A protein and the small-molecule ligand that binds it are described below.
Small molecule (SMILES): C[C@H]1CCC[C@H](O)CCC/C=C/c2cc(O)cc(O)c2C(=O)O1

Sequence of chain 1.G:
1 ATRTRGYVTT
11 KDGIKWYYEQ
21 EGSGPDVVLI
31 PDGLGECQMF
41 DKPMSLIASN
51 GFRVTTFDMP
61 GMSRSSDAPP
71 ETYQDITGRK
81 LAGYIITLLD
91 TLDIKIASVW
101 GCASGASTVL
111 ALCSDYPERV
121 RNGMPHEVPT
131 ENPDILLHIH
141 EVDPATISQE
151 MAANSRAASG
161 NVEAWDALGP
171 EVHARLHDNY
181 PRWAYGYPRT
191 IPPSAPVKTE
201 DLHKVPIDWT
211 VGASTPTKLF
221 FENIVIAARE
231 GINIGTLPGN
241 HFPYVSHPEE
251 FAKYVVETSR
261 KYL

Binding-site contacts:
Ligand atom CAA contacts residue LEU34 of chain 1.G at 3.6 Å (hydrophobic).
Ligand atom CAS contacts residue ALA103 of chain 1.G at 4.1 Å (hydrophobic).
Ligand atom CAT contacts residue TRP183 of chain 1.G at 4.0 Å (hydrophobic).
Ligand atom OAC contacts residue PRO192 of chain 1.G at 3.2 Å.
Ligand atom CAH contacts residue ILE191 of chain 1.G at 3.7 Å (hydrophobic).
Ligand atom CAU contacts residue TRP183 of chain 1.G at 3.6 Å (hydrophobic).
Ligand atom CAF contacts residue PHE220 of chain 1.G at 3.8 Å (hydrophobic).
Ligand atom OAC contacts residue PRO129 of chain 1.G at 3.9 Å.
Ligand atom OAD contacts residue ALA103 of chain 1.G at 4.0 Å.
Ligand atom OAB contacts residue ALA103 of chain 1.G at 2.8 Å.
Ligand atom CAQ contacts residue ALA103 of chain 1.G at 3.3 Å (hydrophobic).
Ligand atom OAP contacts residue HIS241 of chain 1.G at 3.2 Å (h-bond).
Ligand atom OAC contacts residue PRO188 of chain 1.G at 3.6 Å.
Ligand atom OAE contacts residue SER155 of chain 1.G at 3.9 Å.
Ligand atom CAH contacts residue TRP183 of chain 1.G at 4.0 Å (hydrophobic).
Ligand atom OAD contacts residue TYR187 of chain 1.G at 3.7 Å.
Ligand atom CAO contacts residue HIS241 of chain 1.G at 3.9 Å.
Ligand atom CAJ contacts residue PHE220 of chain 1.G at 3.7 Å (hydrophobic).
Ligand atom OAC contacts residue ILE191 of chain 1.G at 3.9 Å.
Ligand atom OAB contacts residue GLY33 of chain 1.G at 3.0 Å (h-bond).
Ligand atom CAO contacts residue ALA158 of chain 1.G at 4.0 Å (hydrophobic).
Ligand atom OAD contacts residue GLY33 of chain 1.G at 3.5 Å.
Ligand atom OAB contacts residue HIS241 of chain 1.G at 3.8 Å.
Ligand atom OAD contacts residue SER104 of chain 1.G at 3.3 Å (h-bond).
Ligand atom CAL contacts residue SER155 of chain 1.G at 3.2 Å.
Ligand atom OAD contacts residue TRP183 of chain 1.G at 3.0 Å (h-bond).
Ligand atom CAQ contacts residue HIS241 of chain 1.G at 3.6 Å.
Ligand atom CAM contacts residue SER155 of chain 1.G at 3.8 Å.
Ligand atom CAR contacts residue ILE191 of chain 1.G at 4.1 Å (hydrophobic).
Ligand atom OAE contacts residue ALA158 of chain 1.G at 4.1 Å.
Ligand atom OAE contacts residue ASN154 of chain 1.G at 3.0 Å (h-bond).
Ligand atom CAA contacts residue GLY33 of chain 1.G at 3.8 Å.
Ligand atom CAU contacts residue ALA103 of chain 1.G at 3.8 Å (hydrophobic).
Ligand atom CAI contacts residue LEU136 of chain 1.G at 4.0 Å (hydrophobic).
Ligand atom CAM contacts residue MET151 of chain 1.G at 3.7 Å (hydrophobic).
Ligand atom CAS contacts residue TRP183 of chain 1.G at 3.5 Å (hydrophobic).
Ligand atom CAA contacts residue TRP183 of chain 1.G at 3.5 Å (hydrophobic).
Ligand atom CAR contacts residue PRO129 of chain 1.G at 4.0 Å (hydrophobic).
Ligand atom CAV contacts residue HIS241 of chain 1.G at 3.9 Å.
Ligand atom CAL contacts residue HIS241 of chain 1.G at 4.1 Å.